Binding-site contacts:
Ligand atom O9 contacts residue HIS181 of chain 2.A at 4.0 Å.
Ligand atom O4 contacts residue GLN224 of chain 2.A at 3.5 Å (h-bond).
Ligand atom O8 contacts residue GLN224 of chain 2.A at 2.9 Å (h-bond).
Ligand atom C11 contacts residue LEU192 of chain 2.A at 3.5 Å (hydrophobic).
Ligand atom C1 contacts residue GLN224 of chain 2.A at 3.9 Å.
Ligand atom O1B contacts residue THR132 of chain 2.A at 2.8 Å (h-bond).
Ligand atom N5 contacts residue VAL131 of chain 2.A at 2.9 Å (h-bond).
Ligand atom C10 contacts residue ARG129 of chain 2.A at 3.9 Å.
Ligand atom O4 contacts residue GLY223 of chain 2.A at 3.6 Å.
Ligand atom C4 contacts residue ASN133 of chain 2.A at 4.0 Å.
Ligand atom C9 contacts residue TRP150 of chain 2.A at 3.9 Å (hydrophobic).
Ligand atom C4 contacts residue VAL131 of chain 2.A at 3.4 Å (hydrophobic).
Ligand atom O1A contacts residue THR132 of chain 2.A at 3.2 Å.
Ligand atom O9 contacts residue SER226 of chain 2.A at 3.0 Å (h-bond).
Ligand atom O9 contacts residue VAL188 of chain 2.A at 3.9 Å.
Ligand atom O3 contacts residue GLY223 of chain 2.A at 4.0 Å.
Ligand atom O4 contacts residue VAL131 of chain 2.A at 3.8 Å.
Ligand atom O10 contacts residue TRP150 of chain 2.A at 3.8 Å.
Ligand atom O6 contacts residue ASN133 of chain 2.A at 3.7 Å.
Ligand atom C9 contacts residue TYR91 of chain 2.A at 3.3 Å (hydrophobic).
Ligand atom O10 contacts residue ARG129 of chain 2.A at 3.3 Å (salt-bridge).
Ligand atom O9 contacts residue TYR91 of chain 2.A at 3.4 Å (h-bond).
Ligand atom O1B contacts residue GLN224 of chain 2.A at 2.8 Å (h-bond).
Ligand atom O8 contacts residue TYR91 of chain 2.A at 3.2 Å (h-bond).
Ligand atom O1B contacts residue ASN133 of chain 2.A at 3.1 Å (h-bond).
Ligand atom O10 contacts residue VAL131 of chain 2.A at 3.9 Å.
Ligand atom C8 contacts residue TYR91 of chain 2.A at 3.9 Å (hydrophobic).
Ligand atom C5 contacts residue VAL131 of chain 2.A at 3.7 Å (hydrophobic).
Ligand atom O10 contacts residue VAL152 of chain 2.A at 3.8 Å.
Ligand atom C7 contacts residue TRP150 of chain 2.A at 3.9 Å (hydrophobic).
Ligand atom C10 contacts residue VAL131 of chain 2.A at 3.8 Å (hydrophobic).
Ligand atom C6 contacts residue ASN133 of chain 2.A at 3.2 Å.
Ligand atom O8 contacts residue TRP150 of chain 2.A at 4.0 Å.
Ligand atom O1A contacts residue ASN133 of chain 2.A at 2.8 Å (h-bond).
Ligand atom O7 contacts residue LEU192 of chain 2.A at 3.8 Å.
Ligand atom C1 contacts residue ASN133 of chain 2.A at 3.0 Å.
Ligand atom O4 contacts residue ASN133 of chain 2.A at 3.8 Å.
Ligand atom C1 contacts residue THR132 of chain 2.A at 3.6 Å.
Ligand atom C9 contacts residue HIS181 of chain 2.A at 3.6 Å.
Ligand atom C8 contacts residue GLN224 of chain 2.A at 4.0 Å.

The small molecule below binds the protein below.
Small molecule (SMILES): CC(=O)N[C@H]1[C@H]([C@H](O)[C@H](O)CO)O[C@@](OC[C@H]2O[C@@H](O[C@H]3[C@H](O)[C@@H](NC(C)=O)CO[C@@H]3CO)[C@H](O)[C@@H](O)[C@H]2O)(C(=O)O)C[C@@H]1O

Sequence of chain 2.A:
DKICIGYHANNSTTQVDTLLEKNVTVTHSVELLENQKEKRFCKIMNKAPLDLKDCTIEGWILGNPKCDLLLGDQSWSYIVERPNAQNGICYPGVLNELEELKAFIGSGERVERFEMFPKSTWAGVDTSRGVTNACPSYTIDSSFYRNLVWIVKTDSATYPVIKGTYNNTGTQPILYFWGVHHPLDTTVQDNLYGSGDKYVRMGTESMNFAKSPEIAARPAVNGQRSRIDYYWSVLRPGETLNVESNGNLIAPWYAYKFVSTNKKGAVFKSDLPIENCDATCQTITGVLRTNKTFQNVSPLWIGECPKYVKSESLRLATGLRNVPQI